Sequence of chain 1.C:
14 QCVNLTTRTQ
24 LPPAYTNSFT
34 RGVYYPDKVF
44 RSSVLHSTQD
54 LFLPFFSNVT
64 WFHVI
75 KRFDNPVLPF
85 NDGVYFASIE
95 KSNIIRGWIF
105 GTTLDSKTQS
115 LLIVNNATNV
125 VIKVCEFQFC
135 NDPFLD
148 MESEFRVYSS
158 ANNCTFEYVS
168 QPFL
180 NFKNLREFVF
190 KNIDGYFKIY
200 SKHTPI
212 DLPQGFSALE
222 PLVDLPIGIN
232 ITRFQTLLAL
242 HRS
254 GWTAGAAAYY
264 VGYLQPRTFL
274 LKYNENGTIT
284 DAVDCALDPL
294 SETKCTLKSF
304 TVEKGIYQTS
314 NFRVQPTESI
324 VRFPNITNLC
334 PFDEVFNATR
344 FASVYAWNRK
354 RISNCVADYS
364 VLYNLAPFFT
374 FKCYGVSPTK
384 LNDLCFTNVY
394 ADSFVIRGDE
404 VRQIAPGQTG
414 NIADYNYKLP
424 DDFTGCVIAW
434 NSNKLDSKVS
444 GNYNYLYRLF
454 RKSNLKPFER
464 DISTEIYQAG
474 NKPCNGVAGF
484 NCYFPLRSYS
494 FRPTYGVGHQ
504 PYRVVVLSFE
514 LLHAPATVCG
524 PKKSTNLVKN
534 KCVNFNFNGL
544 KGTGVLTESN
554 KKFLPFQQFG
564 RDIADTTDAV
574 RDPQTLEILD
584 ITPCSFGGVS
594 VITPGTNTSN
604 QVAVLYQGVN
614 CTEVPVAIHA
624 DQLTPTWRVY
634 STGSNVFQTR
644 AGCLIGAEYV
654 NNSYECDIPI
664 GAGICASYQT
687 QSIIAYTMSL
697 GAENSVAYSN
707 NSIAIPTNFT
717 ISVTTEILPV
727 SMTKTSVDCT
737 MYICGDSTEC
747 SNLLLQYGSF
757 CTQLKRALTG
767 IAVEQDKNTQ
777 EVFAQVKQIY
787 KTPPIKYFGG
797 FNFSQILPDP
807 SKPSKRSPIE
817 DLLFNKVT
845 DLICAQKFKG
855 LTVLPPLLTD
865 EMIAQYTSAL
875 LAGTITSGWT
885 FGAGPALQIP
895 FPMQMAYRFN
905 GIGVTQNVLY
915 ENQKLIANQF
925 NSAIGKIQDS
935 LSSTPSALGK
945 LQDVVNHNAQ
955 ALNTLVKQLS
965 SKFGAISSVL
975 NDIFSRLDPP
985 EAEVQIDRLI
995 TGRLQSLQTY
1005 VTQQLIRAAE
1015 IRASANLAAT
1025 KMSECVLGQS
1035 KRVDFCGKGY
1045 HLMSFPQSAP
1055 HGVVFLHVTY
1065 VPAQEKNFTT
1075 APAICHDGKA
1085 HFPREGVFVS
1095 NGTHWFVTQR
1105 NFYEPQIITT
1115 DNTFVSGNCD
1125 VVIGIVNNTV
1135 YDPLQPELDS

This protein binds this small molecule.
Small molecule (SMILES): CC(=O)N[C@@H]1[C@@H](O)[C@H](O)[C@@H](CO)O[C@H]1O

Binding-site contacts:
Ligand atom C5 contacts residue ASN123 of chain 1.C at 3.6 Å.
Ligand atom O3 contacts residue VAL125 of chain 1.C at 3.6 Å.
Ligand atom N2 contacts residue ASN120 of chain 1.C at 2.8 Å (h-bond).
Ligand atom C3 contacts residue VAL125 of chain 1.C at 4.3 Å (hydrophobic).
Ligand atom C7 contacts residue VAL125 of chain 1.C at 4.4 Å (hydrophobic).
Ligand atom O7 contacts residue VAL125 of chain 1.C at 3.4 Å.
Ligand atom C8 contacts residue PHE152 of chain 1.C at 4.0 Å (hydrophobic).
Ligand atom C2 contacts residue ASN123 of chain 1.C at 4.3 Å.
Ligand atom C2 contacts residue ASN120 of chain 1.C at 2.5 Å.
Ligand atom C4 contacts residue ASN120 of chain 1.C at 4.3 Å.
Ligand atom C3 contacts residue ASN120 of chain 1.C at 3.8 Å.
Ligand atom C7 contacts residue ASN120 of chain 1.C at 3.9 Å.
Ligand atom C4 contacts residue VAL125 of chain 1.C at 4.4 Å (hydrophobic).
Ligand atom C4 contacts residue ASN123 of chain 1.C at 3.6 Å.
Ligand atom C6 contacts residue THR122 of chain 1.C at 3.5 Å.
Ligand atom C7 contacts residue TYR155 of chain 1.C at 4.4 Å (hydrophobic).
Ligand atom C8 contacts residue TYR155 of chain 1.C at 3.5 Å (hydrophobic).
Ligand atom O5 contacts residue THR122 of chain 1.C at 3.4 Å.
Ligand atom C5 contacts residue ASN120 of chain 1.C at 3.7 Å.
Ligand atom O5 contacts residue ASN123 of chain 1.C at 3.0 Å (h-bond).
Ligand atom O4 contacts residue ASN123 of chain 1.C at 4.2 Å.
Ligand atom O6 contacts residue THR122 of chain 1.C at 3.6 Å.
Ligand atom C1 contacts residue ASN120 of chain 1.C at 1.4 Å.
Ligand atom C6 contacts residue ASN123 of chain 1.C at 3.4 Å.
Ligand atom C2 contacts residue VAL125 of chain 1.C at 4.2 Å (hydrophobic).
Ligand atom C1 contacts residue ASN123 of chain 1.C at 4.0 Å.
Ligand atom O5 contacts residue ASN120 of chain 1.C at 2.4 Å (h-bond).
Ligand atom C5 contacts residue THR122 of chain 1.C at 4.1 Å.